This protein binds this small molecule.
Small molecule (SMILES): O=C(NCc1ccccn1)[C@H](CS)NC(=O)[C@H](O)c1ccc(C(F)(F)F)cc1

Binding-site contacts:
Ligand atom CAB contacts residue ILE204 of chain 1.B at 3.6 Å (hydrophobic).
Ligand atom CBF contacts residue LEU192 of chain 1.B at 4.1 Å (hydrophobic).
Ligand atom FBI contacts residue HIS209 of chain 1.B at 3.5 Å.
Ligand atom CAY contacts residue GLY206 of chain 1.B at 4.0 Å.
Ligand atom CBD contacts residue MET208 of chain 1.A at 4.0 Å (hydrophobic).
Ligand atom FBH contacts residue LEU192 of chain 1.B at 3.8 Å.
Ligand atom CAY contacts residue MET203 of chain 1.B at 4.1 Å (hydrophobic).
Ligand atom CAA contacts residue GLY206 of chain 1.B at 4.1 Å.
Ligand atom NX contacts residue ILE204 of chain 1.B at 2.8 Å (h-bond).
Ligand atom CAQ contacts residue TYR241 of chain 1.A at 3.5 Å (hydrophobic).
Ligand atom CBD contacts residue MET203 of chain 1.B at 3.3 Å (hydrophobic).
Ligand atom CAA contacts residue GLU205 of chain 1.B at 3.9 Å.
Ligand atom OAD contacts residue CYS193 of chain 1.B at 4.0 Å.
Ligand atom FBG contacts residue TRP180 of chain 1.A at 3.5 Å.
Ligand atom CBC contacts residue MET208 of chain 1.A at 3.8 Å (hydrophobic).
Ligand atom CE contacts residue CYS193 of chain 1.B at 3.0 Å (hydrophobic).
Ligand atom CE contacts residue LEU196 of chain 1.B at 3.7 Å (hydrophobic).
Ligand atom CBE contacts residue ILE204 of chain 1.B at 4.1 Å (hydrophobic).
Ligand atom CX contacts residue ILE204 of chain 1.B at 4.0 Å (hydrophobic).
Ligand atom CBF contacts residue MET208 of chain 1.A at 3.7 Å (hydrophobic).
Ligand atom NAL contacts residue ILE204 of chain 1.B at 4.1 Å.
Ligand atom SD contacts residue LEU196 of chain 1.B at 4.2 Å.
Ligand atom CXA contacts residue CYS193 of chain 1.B at 3.4 Å (hydrophobic).
Ligand atom NX contacts residue CYS193 of chain 1.B at 4.0 Å.
Ligand atom CBC contacts residue LEU192 of chain 1.B at 4.1 Å (hydrophobic).
Ligand atom CBE contacts residue GLY206 of chain 1.B at 4.0 Å.
Ligand atom FBH contacts residue MET203 of chain 1.B at 3.3 Å.
Ligand atom SD contacts residue LEU199 of chain 1.B at 4.0 Å.
Ligand atom OAZ contacts residue GLU205 of chain 1.B at 3.9 Å.
Ligand atom FBI contacts residue MET208 of chain 1.A at 3.4 Å.
Ligand atom FBG contacts residue LEU192 of chain 1.B at 3.6 Å.
Ligand atom CBD contacts residue LEU192 of chain 1.B at 3.7 Å (hydrophobic).
Ligand atom SD contacts residue CYS193 of chain 1.B at 2.0 Å (h-bond).
Ligand atom CE contacts residue ILE204 of chain 1.B at 3.8 Å (hydrophobic).
Ligand atom CXA contacts residue ILE204 of chain 1.B at 3.7 Å (hydrophobic).
Ligand atom CBE contacts residue MET203 of chain 1.B at 3.0 Å (hydrophobic).
Ligand atom CAA contacts residue ILE204 of chain 1.B at 3.5 Å (hydrophobic).
Ligand atom FBH contacts residue MET208 of chain 1.A at 3.3 Å.
Ligand atom CAR contacts residue TYR241 of chain 1.A at 3.8 Å (hydrophobic).
Ligand atom FBH contacts residue ARG158 of chain 1.A at 4.0 Å.

Sequence of chain 1.B:
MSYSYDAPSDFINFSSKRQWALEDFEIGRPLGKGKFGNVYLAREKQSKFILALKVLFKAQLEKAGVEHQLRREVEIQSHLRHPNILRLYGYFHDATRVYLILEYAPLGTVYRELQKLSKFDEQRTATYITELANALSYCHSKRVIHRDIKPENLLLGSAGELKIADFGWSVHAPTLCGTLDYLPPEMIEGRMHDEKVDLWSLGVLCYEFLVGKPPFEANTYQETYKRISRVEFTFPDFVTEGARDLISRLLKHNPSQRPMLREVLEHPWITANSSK

Sequence of chain 1.A:
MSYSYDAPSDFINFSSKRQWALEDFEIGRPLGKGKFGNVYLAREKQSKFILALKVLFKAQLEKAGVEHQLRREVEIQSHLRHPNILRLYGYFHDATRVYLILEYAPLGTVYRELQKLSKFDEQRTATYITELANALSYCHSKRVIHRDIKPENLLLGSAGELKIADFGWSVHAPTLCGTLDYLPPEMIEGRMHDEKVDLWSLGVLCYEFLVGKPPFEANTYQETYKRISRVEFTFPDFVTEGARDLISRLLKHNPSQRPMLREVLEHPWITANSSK